This small molecule binds to this protein.
Small molecule (SMILES): [H]/N=C(\N)c1ccc(C[C@H](O)C(=O)O)cc1

Sequence of chain 1.B:
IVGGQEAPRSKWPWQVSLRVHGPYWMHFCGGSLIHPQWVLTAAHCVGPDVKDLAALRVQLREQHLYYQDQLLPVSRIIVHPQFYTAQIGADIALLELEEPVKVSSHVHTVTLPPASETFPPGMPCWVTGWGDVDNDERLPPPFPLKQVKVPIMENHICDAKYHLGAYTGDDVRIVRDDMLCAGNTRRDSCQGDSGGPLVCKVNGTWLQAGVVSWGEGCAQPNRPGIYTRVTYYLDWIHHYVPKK

Binding-site contacts:
Ligand atom O1 contacts residue GLY192 of chain 1.B at 2.9 Å (h-bond).
Ligand atom OXT contacts residue SER194 of chain 1.B at 2.6 Å (h-bond).
Ligand atom N1 contacts residue SER189 of chain 1.B at 3.0 Å (h-bond).
Ligand atom C3 contacts residue GLN191 of chain 1.B at 3.8 Å.
Ligand atom C contacts residue TRP214 of chain 1.B at 3.9 Å (hydrophobic).
Ligand atom C5' contacts residue VAL212 of chain 1.B at 3.4 Å (hydrophobic).
Ligand atom C5' contacts residue TRP214 of chain 1.B at 3.7 Å (hydrophobic).
Ligand atom C3' contacts residue CYS190 of chain 1.B at 3.6 Å (hydrophobic).
Ligand atom O2 contacts residue SER194 of chain 1.B at 2.6 Å (h-bond).
Ligand atom C2 contacts residue HIS44 of chain 1.B at 3.8 Å.
Ligand atom O2 contacts residue GLN191 of chain 1.B at 3.6 Å.
Ligand atom O1 contacts residue GLN191 of chain 1.B at 3.0 Å (h-bond).
Ligand atom C6' contacts residue SER213 of chain 1.B at 3.7 Å.
Ligand atom O1 contacts residue SER194 of chain 1.B at 3.4 Å (h-bond).
Ligand atom O2 contacts residue CYS190 of chain 1.B at 3.1 Å (h-bond).
Ligand atom N2 contacts residue TRP214 of chain 1.B at 3.6 Å.
Ligand atom C5' contacts residue SER189 of chain 1.B at 3.9 Å.
Ligand atom C4' contacts residue SER189 of chain 1.B at 3.9 Å.
Ligand atom C2' contacts residue GLN191 of chain 1.B at 3.7 Å.
Ligand atom O2 contacts residue ASP193 of chain 1.B at 3.1 Å (salt-bridge).
Ligand atom C2' contacts residue CYS190 of chain 1.B at 3.6 Å (hydrophobic).
Ligand atom N2 contacts residue GLY225 of chain 1.B at 3.4 Å.
Ligand atom C6' contacts residue VAL212 of chain 1.B at 3.5 Å (hydrophobic).
Ligand atom C1 contacts residue GLN191 of chain 1.B at 3.7 Å.
Ligand atom C1' contacts residue SER194 of chain 1.B at 3.4 Å.
Ligand atom C2 contacts residue SER194 of chain 1.B at 1.4 Å.
Ligand atom C6' contacts residue SER194 of chain 1.B at 3.4 Å.
Ligand atom N1 contacts residue GLY217 of chain 1.B at 3.3 Å (h-bond).
Ligand atom N1 contacts residue ASP188 of chain 1.B at 2.9 Å (salt-bridge).
Ligand atom C1' contacts residue CYS190 of chain 1.B at 3.8 Å (hydrophobic).
Ligand atom C contacts residue ASP188 of chain 1.B at 3.7 Å.
Ligand atom C1 contacts residue SER194 of chain 1.B at 2.3 Å.
Ligand atom C3 contacts residue SER194 of chain 1.B at 2.4 Å.
Ligand atom C1 contacts residue HIS44 of chain 1.B at 3.7 Å.
Ligand atom OXT contacts residue HIS44 of chain 1.B at 2.8 Å (h-bond).
Ligand atom N1 contacts residue CYS218 of chain 1.B at 3.8 Å.
Ligand atom O2 contacts residue GLY192 of chain 1.B at 2.8 Å (h-bond).
Ligand atom N2 contacts residue SER189 of chain 1.B at 2.9 Å (h-bond).
Ligand atom N2 contacts residue ASP188 of chain 1.B at 3.2 Å (salt-bridge).
Ligand atom C contacts residue SER189 of chain 1.B at 3.3 Å.